A protein and the small-molecule ligand that binds it are described below.
Small molecule (SMILES): O=C(O)CCCCOc1ccc(C2=C(c3ccc(O)cc3)[C@@H]3C[C@@H](S(=O)(=O)Oc4cccc(Cl)c4)[C@H]2O3)cc1

Binding-site contacts:
Ligand atom C03 contacts residue PHE40 of chain 1.A at 3.7 Å (hydrophobic).
Ligand atom C12 contacts residue LEU113 of chain 1.A at 3.5 Å (hydrophobic).
Ligand atom O07 contacts residue SER41 of chain 1.A at 3.5 Å (h-bond).
Ligand atom O05 contacts residue MET45 of chain 1.A at 3.8 Å.
Ligand atom C12 contacts residue GLN117 of chain 1.A at 3.5 Å.
Ligand atom C25 contacts residue TYR34 of chain 1.A at 3.6 Å (hydrophobic).
Ligand atom CL1 contacts residue GLN117 of chain 1.A at 3.6 Å.
Ligand atom C02 contacts residue ASP35 of chain 1.A at 3.3 Å.
Ligand atom C26 contacts residue TYR34 of chain 1.A at 3.5 Å (hydrophobic).
Ligand atom C23 contacts residue TYR34 of chain 1.A at 3.8 Å (hydrophobic).
Ligand atom CL1 contacts residue 7E31 of chain 1.F at 3.5 Å.
Ligand atom C29 contacts residue 7E31 of chain 1.F at 3.5 Å.
Ligand atom O07 contacts residue SER44 of chain 1.A at 3.1 Å (h-bond).
Ligand atom C21 contacts residue PHE40 of chain 1.A at 3.5 Å (hydrophobic).
Ligand atom O08 contacts residue ASP35 of chain 1.A at 3.6 Å (salt-bridge).
Ligand atom C02 contacts residue ARG38 of chain 1.A at 3.1 Å.
Ligand atom C13 contacts residue LEU111 of chain 1.A at 3.9 Å (hydrophobic).
Ligand atom O08 contacts residue ARG38 of chain 1.A at 3.7 Å.
Ligand atom S01 contacts residue SER44 of chain 1.A at 3.4 Å (h-bond).
Ligand atom C20 contacts residue ARG38 of chain 1.A at 3.6 Å.
Ligand atom O07 contacts residue PHE40 of chain 1.A at 3.4 Å.
Ligand atom C26 contacts residue ASN110 of chain 1.A at 3.6 Å.
Ligand atom C10 contacts residue MET45 of chain 1.A at 3.6 Å (hydrophobic).
Ligand atom C20 contacts residue PHE40 of chain 1.A at 3.4 Å (hydrophobic).
Ligand atom C13 contacts residue LEU113 of chain 1.A at 3.6 Å (hydrophobic).
Ligand atom O06 contacts residue MET45 of chain 1.A at 3.1 Å (h-bond).
Ligand atom C03 contacts residue PRO39 of chain 1.A at 3.6 Å (hydrophobic).
Ligand atom C20 contacts residue PRO36 of chain 1.A at 3.8 Å (hydrophobic).
Ligand atom C28 contacts residue 7E31 of chain 1.F at 3.0 Å.
Ligand atom C27 contacts residue ASN110 of chain 1.A at 3.7 Å.
Ligand atom O06 contacts residue SER44 of chain 1.A at 3.0 Å (h-bond).
Ligand atom C14 contacts residue LEU111 of chain 1.A at 3.7 Å (hydrophobic).
Ligand atom C27 contacts residue TYR34 of chain 1.A at 3.9 Å (hydrophobic).
Ligand atom O02 contacts residue ASN110 of chain 1.A at 2.8 Å (h-bond).
Ligand atom C21 contacts residue PRO36 of chain 1.A at 3.7 Å (hydrophobic).
Ligand atom C18 contacts residue ASP35 of chain 1.A at 3.7 Å.
Ligand atom C03 contacts residue ARG38 of chain 1.A at 3.5 Å.
Ligand atom C01 contacts residue ASP35 of chain 1.A at 3.5 Å.
Ligand atom C18 contacts residue PHE40 of chain 1.A at 3.8 Å (hydrophobic).
Ligand atom C15 contacts residue PHE40 of chain 1.A at 3.8 Å (hydrophobic).

Sequence of chain 1.A:
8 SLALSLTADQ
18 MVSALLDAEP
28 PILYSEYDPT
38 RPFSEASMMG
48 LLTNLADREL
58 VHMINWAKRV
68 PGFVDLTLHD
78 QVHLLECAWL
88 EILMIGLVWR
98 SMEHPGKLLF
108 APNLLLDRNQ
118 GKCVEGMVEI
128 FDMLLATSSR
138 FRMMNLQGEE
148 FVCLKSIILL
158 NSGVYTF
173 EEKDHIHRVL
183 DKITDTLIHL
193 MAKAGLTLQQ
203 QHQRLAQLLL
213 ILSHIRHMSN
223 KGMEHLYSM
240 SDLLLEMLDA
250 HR